This protein binds this small molecule.
Small molecule (SMILES): CC(=O)N[C@H]1[C@H](O[C@H]2[C@H](O)[C@@H](NC(C)=O)CO[C@@H]2CO)O[C@H](CO)[C@@H](O)[C@@H]1O

Binding-site contacts:
Ligand atom C1 contacts residue ASN796 of chain 1.C at 1.4 Å.
Ligand atom O5 contacts residue SER798 of chain 1.C at 3.6 Å.
Ligand atom C7 contacts residue ASN796 of chain 1.C at 4.0 Å.
Ligand atom C5 contacts residue ASN796 of chain 1.C at 3.6 Å.
Ligand atom C6 contacts residue GLN799 of chain 1.C at 4.0 Å.
Ligand atom C2 contacts residue ASN796 of chain 1.C at 2.5 Å.
Ligand atom O5 contacts residue ASN796 of chain 1.C at 2.4 Å (h-bond).
Ligand atom C4 contacts residue ASN796 of chain 1.C at 4.2 Å.
Ligand atom N2 contacts residue ASN796 of chain 1.C at 2.9 Å (h-bond).
Ligand atom C1 contacts residue SER798 of chain 1.C at 3.5 Å.
Ligand atom C5 contacts residue SER798 of chain 1.C at 3.7 Å.
Ligand atom C6 contacts residue SER798 of chain 1.C at 4.4 Å.
Ligand atom C3 contacts residue ASN796 of chain 1.C at 3.8 Å.
Ligand atom C8 contacts residue GLN799 of chain 1.C at 4.5 Å.

Sequence of chain 1.C:
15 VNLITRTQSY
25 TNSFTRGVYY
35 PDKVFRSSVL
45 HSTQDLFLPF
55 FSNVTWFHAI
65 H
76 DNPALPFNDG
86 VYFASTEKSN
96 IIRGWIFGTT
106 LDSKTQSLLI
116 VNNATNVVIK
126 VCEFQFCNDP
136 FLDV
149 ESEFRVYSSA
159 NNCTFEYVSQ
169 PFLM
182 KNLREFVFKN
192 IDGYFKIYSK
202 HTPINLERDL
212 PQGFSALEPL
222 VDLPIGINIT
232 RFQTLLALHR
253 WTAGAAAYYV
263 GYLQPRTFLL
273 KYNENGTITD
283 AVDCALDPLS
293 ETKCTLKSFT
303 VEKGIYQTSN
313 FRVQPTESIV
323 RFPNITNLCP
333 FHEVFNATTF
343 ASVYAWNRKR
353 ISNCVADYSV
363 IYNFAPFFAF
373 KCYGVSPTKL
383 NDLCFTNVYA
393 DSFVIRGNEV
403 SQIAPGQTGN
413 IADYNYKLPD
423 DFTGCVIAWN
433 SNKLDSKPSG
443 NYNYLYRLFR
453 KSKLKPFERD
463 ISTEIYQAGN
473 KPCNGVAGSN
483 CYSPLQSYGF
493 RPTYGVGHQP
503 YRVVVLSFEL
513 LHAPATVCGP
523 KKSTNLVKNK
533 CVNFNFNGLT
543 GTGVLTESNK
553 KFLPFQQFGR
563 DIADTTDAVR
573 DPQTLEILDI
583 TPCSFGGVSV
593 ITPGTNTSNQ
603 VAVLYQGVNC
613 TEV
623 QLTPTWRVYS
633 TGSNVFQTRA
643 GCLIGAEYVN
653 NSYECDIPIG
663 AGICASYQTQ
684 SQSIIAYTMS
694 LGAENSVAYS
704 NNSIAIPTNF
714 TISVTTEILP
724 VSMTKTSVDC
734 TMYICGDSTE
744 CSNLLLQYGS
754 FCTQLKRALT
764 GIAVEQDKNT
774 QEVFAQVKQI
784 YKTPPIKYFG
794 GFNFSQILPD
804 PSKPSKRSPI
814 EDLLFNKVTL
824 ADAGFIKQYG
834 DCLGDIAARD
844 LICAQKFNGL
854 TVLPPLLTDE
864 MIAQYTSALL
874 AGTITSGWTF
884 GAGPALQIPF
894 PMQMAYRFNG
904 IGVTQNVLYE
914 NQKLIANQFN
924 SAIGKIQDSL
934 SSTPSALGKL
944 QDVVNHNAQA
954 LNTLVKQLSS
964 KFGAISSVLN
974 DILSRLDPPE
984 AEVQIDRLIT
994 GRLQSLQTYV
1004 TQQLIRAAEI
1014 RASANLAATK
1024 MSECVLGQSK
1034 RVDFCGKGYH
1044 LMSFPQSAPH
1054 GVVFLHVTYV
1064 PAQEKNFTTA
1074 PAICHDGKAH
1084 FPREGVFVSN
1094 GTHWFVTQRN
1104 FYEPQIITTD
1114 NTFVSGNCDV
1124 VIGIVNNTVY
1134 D